Sequence of chain 1.B:
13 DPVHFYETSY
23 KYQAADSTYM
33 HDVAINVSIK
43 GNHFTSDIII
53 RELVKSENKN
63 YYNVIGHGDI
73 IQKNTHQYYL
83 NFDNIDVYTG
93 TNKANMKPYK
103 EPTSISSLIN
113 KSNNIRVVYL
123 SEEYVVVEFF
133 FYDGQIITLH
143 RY

The small molecule below binds the protein below.
Small molecule (SMILES): C[C@H](CCC(=O)NCCS(=O)(=O)O)[C@H]1CC[C@H]2[C@@H]3CC[C@@H]4C[C@H](O)CC[C@]4(C)[C@H]3C[C@H](O)[C@]12C

Binding-site contacts:
Ligand atom C29 contacts residue GLU54 of chain 1.B at 3.4 Å.
Ligand atom C28 contacts residue PHE133 of chain 1.B at 3.8 Å (hydrophobic).
Ligand atom C20 contacts residue HIS33 of chain 1.B at 3.9 Å.
Ligand atom C11 contacts residue ILE52 of chain 1.B at 3.6 Å (hydrophobic).
Ligand atom C33 contacts residue TYR31 of chain 1.B at 3.9 Å (hydrophobic).
Ligand atom C34 contacts residue TYR31 of chain 1.B at 3.1 Å (hydrophobic).
Ligand atom C23 contacts residue TYR64 of chain 1.B at 4.1 Å (hydrophobic).
Ligand atom C26 contacts residue ILE107 of chain 1.B at 3.9 Å (hydrophobic).
Ligand atom C21 contacts residue TYR134 of chain 1.B at 3.9 Å (hydrophobic).
Ligand atom C18 contacts residue HIS33 of chain 1.B at 3.7 Å.
Ligand atom C22 contacts residue ILE107 of chain 1.B at 3.9 Å (hydrophobic).
Ligand atom C19 contacts residue TYR134 of chain 1.B at 3.9 Å (hydrophobic).
Ligand atom C30 contacts residue PRO104 of chain 1.B at 3.5 Å (hydrophobic).
Ligand atom C24 contacts residue TYR64 of chain 1.B at 3.8 Å (hydrophobic).
Ligand atom C28 contacts residue TYR134 of chain 1.B at 3.8 Å (hydrophobic).
Ligand atom C10 contacts residue ILE52 of chain 1.B at 4.2 Å (hydrophobic).
Ligand atom O03 contacts residue PHE133 of chain 1.B at 3.6 Å.
Ligand atom C20 contacts residue GLU54 of chain 1.B at 3.4 Å.
Ligand atom O02 contacts residue SER106 of chain 1.B at 2.7 Å (h-bond).
Ligand atom C25 contacts residue TYR134 of chain 1.B at 4.1 Å (hydrophobic).
Ligand atom C22 contacts residue SER106 of chain 1.B at 4.2 Å.
Ligand atom O04 contacts residue TYR31 of chain 1.B at 4.2 Å.
Ligand atom C26 contacts residue PHE133 of chain 1.B at 4.2 Å (hydrophobic).
Ligand atom C32 contacts residue GLU54 of chain 1.B at 3.4 Å.
Ligand atom C29 contacts residue TYR64 of chain 1.B at 3.3 Å (hydrophobic).
Ligand atom C21 contacts residue TYR22 of chain 1.B at 3.5 Å (hydrophobic).
Ligand atom C27 contacts residue SER106 of chain 1.B at 4.0 Å.
Ligand atom C31 contacts residue GLU54 of chain 1.B at 3.7 Å.
Ligand atom C16 contacts residue SER106 of chain 1.B at 3.8 Å.
Ligand atom C17 contacts residue PHE133 of chain 1.B at 3.7 Å (hydrophobic).
Ligand atom C25 contacts residue PHE133 of chain 1.B at 3.8 Å (hydrophobic).
Ligand atom C21 contacts residue PHE133 of chain 1.B at 3.9 Å (hydrophobic).
Ligand atom C19 contacts residue ILE52 of chain 1.B at 4.0 Å (hydrophobic).
Ligand atom O04 contacts residue GLU54 of chain 1.B at 2.5 Å (salt-bridge).
Ligand atom C23 contacts residue ILE52 of chain 1.B at 3.7 Å (hydrophobic).
Ligand atom C18 contacts residue ILE52 of chain 1.B at 4.0 Å (hydrophobic).
Ligand atom C19 contacts residue HIS33 of chain 1.B at 4.2 Å.
Ligand atom C16 contacts residue ILE107 of chain 1.B at 3.5 Å (hydrophobic).
Ligand atom C15 contacts residue SER106 of chain 1.B at 3.6 Å.
Ligand atom O03 contacts residue TYR134 of chain 1.B at 2.9 Å (h-bond).